The small molecule below binds the protein below.
Small molecule (SMILES): CC(C)[C@H](NC(=O)[C@H](CC(=O)O)NC(=O)CNC(=O)[C@H](C)N)C(=O)O

Binding-site contacts:
Ligand atom C contacts residue ALA216 of chain 1.B at 3.7 Å (hydrophobic).
Ligand atom N contacts residue SER121 of chain 1.B at 3.6 Å.
Ligand atom OD1 contacts residue MN1 of chain 1.T at 2.1 Å.
Ligand atom CG contacts residue TYR120 of chain 1.B at 3.4 Å (hydrophobic).
Ligand atom C contacts residue SER121 of chain 1.B at 3.4 Å.
Ligand atom OXT contacts residue SER121 of chain 1.B at 4.0 Å.
Ligand atom CG contacts residue ASN213 of chain 1.B at 3.0 Å.
Ligand atom OD1 contacts residue SER119 of chain 1.B at 2.9 Å (h-bond).
Ligand atom CB contacts residue ASN213 of chain 1.B at 3.0 Å.
Ligand atom CA contacts residue ASN213 of chain 1.B at 4.2 Å.
Ligand atom CA contacts residue ALA216 of chain 1.B at 3.7 Å (hydrophobic).
Ligand atom C contacts residue TYR190 of chain 1.A at 4.2 Å (hydrophobic).
Ligand atom OD2 contacts residue GLU218 of chain 1.B at 4.0 Å.
Ligand atom CG contacts residue GLU218 of chain 1.B at 3.5 Å.
Ligand atom OD1 contacts residue GLU218 of chain 1.B at 2.9 Å (salt-bridge).
Ligand atom O contacts residue SER121 of chain 1.B at 3.2 Å.
Ligand atom CG contacts residue SER119 of chain 1.B at 3.5 Å.
Ligand atom OD2 contacts residue SER121 of chain 1.B at 3.6 Å.
Ligand atom O contacts residue TYR120 of chain 1.B at 3.7 Å.
Ligand atom CA contacts residue ARG214 of chain 1.B at 3.3 Å.
Ligand atom OD2 contacts residue TYR120 of chain 1.B at 2.6 Å (h-bond).
Ligand atom O contacts residue SER121 of chain 1.B at 3.8 Å.
Ligand atom OD2 contacts residue SER119 of chain 1.B at 3.2 Å.
Ligand atom OD1 contacts residue TYR120 of chain 1.B at 3.6 Å.
Ligand atom N contacts residue TYR190 of chain 1.A at 3.8 Å.
Ligand atom OD1 contacts residue ASN213 of chain 1.B at 3.6 Å (h-bond).
Ligand atom CA contacts residue SER121 of chain 1.B at 3.8 Å.
Ligand atom C contacts residue SER121 of chain 1.B at 3.9 Å.
Ligand atom N contacts residue ARG214 of chain 1.B at 3.7 Å.
Ligand atom CA contacts residue TYR190 of chain 1.A at 3.7 Å (hydrophobic).
Ligand atom O contacts residue ALA216 of chain 1.B at 3.2 Å.
Ligand atom O contacts residue TYR190 of chain 1.A at 3.9 Å.
Ligand atom OD2 contacts residue ARG212 of chain 1.B at 3.7 Å.
Ligand atom OD2 contacts residue ASN213 of chain 1.B at 2.9 Å (h-bond).
Ligand atom OD2 contacts residue MN1 of chain 1.T at 4.1 Å.
Ligand atom N contacts residue ASN213 of chain 1.B at 4.1 Å.
Ligand atom C contacts residue ARG214 of chain 1.B at 3.9 Å.
Ligand atom CG contacts residue MN1 of chain 1.T at 3.3 Å.
Ligand atom CG contacts residue SER121 of chain 1.B at 3.6 Å.
Ligand atom OD1 contacts residue SER121 of chain 1.B at 3.0 Å (h-bond).

Sequence of chain 1.B:
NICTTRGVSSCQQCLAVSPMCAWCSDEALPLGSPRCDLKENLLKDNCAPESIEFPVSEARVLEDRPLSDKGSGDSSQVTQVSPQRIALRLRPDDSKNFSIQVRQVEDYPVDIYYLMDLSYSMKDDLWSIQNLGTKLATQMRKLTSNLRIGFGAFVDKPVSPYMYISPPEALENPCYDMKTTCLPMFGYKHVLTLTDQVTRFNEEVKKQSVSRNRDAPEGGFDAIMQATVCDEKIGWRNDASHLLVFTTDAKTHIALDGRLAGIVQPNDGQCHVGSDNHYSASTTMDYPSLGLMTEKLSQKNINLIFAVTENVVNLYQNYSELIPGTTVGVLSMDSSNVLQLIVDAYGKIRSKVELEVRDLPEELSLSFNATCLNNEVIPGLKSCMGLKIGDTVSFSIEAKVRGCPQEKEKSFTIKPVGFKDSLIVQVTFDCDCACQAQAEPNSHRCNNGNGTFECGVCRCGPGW

Sequence of chain 1.A:
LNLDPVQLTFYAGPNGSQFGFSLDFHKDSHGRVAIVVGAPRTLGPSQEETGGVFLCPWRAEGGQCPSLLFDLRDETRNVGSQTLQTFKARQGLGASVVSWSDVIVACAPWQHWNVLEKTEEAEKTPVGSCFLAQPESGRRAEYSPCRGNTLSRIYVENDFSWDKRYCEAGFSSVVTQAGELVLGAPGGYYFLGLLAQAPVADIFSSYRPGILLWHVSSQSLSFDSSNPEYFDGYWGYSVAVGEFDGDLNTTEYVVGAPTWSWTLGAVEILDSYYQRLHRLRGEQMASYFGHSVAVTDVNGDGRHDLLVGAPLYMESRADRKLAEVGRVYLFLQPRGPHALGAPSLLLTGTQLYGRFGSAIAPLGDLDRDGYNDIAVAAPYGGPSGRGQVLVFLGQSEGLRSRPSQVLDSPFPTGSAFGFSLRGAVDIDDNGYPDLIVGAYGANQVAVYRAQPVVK